This protein binds this small molecule.
Small molecule (SMILES): CC(=O)N[C@@H]1[C@@H](O)[C@H](O)[C@@H](CO)O[C@H]1O

Sequence of chain 1.N:
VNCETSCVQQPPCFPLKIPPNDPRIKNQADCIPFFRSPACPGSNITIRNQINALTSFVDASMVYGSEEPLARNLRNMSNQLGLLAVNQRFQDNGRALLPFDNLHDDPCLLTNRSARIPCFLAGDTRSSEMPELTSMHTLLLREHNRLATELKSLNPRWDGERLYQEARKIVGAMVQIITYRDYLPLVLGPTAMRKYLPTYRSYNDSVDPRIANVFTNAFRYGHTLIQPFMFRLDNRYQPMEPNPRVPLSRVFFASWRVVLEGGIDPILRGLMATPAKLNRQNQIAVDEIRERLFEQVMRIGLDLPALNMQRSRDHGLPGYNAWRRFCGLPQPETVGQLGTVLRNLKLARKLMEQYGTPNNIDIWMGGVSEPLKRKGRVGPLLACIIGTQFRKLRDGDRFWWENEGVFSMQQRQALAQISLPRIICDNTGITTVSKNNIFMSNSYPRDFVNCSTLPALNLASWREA

Binding-site contacts:
Ligand atom N2 contacts residue GLN89 of chain 1.N at 3.5 Å (h-bond).
Ligand atom C2 contacts residue GLN89 of chain 1.N at 4.1 Å.
Ligand atom C1 contacts residue ASN77 of chain 1.N at 1.4 Å.
Ligand atom C8 contacts residue ALA86 of chain 1.N at 4.0 Å (hydrophobic).
Ligand atom C3 contacts residue ASN77 of chain 1.N at 3.7 Å.
Ligand atom C6 contacts residue ASN80 of chain 1.N at 3.9 Å.
Ligand atom O5 contacts residue LEU84 of chain 1.N at 4.1 Å.
Ligand atom O3 contacts residue GLN89 of chain 1.N at 3.1 Å (h-bond).
Ligand atom C7 contacts residue ALA86 of chain 1.N at 4.2 Å (hydrophobic).
Ligand atom O7 contacts residue ASN77 of chain 1.N at 3.3 Å (h-bond).
Ligand atom C5 contacts residue ASN77 of chain 1.N at 3.6 Å.
Ligand atom C8 contacts residue VAL87 of chain 1.N at 4.5 Å (hydrophobic).
Ligand atom O5 contacts residue ASN80 of chain 1.N at 3.1 Å (h-bond).
Ligand atom O6 contacts residue LEU84 of chain 1.N at 3.8 Å.
Ligand atom O5 contacts residue ASN77 of chain 1.N at 2.3 Å (h-bond).
Ligand atom C5 contacts residue ASN80 of chain 1.N at 3.6 Å.
Ligand atom O3 contacts residue VAL87 of chain 1.N at 4.2 Å.
Ligand atom C7 contacts residue VAL87 of chain 1.N at 4.0 Å (hydrophobic).
Ligand atom O7 contacts residue GLN89 of chain 1.N at 3.3 Å (h-bond).
Ligand atom N2 contacts residue SER79 of chain 1.N at 4.4 Å.
Ligand atom C4 contacts residue ASN77 of chain 1.N at 4.1 Å.
Ligand atom N2 contacts residue ASN77 of chain 1.N at 2.8 Å (h-bond).
Ligand atom C7 contacts residue GLN89 of chain 1.N at 3.2 Å.
Ligand atom O7 contacts residue VAL87 of chain 1.N at 2.8 Å (h-bond).
Ligand atom C8 contacts residue ASN77 of chain 1.N at 4.4 Å.
Ligand atom C1 contacts residue ASN80 of chain 1.N at 3.6 Å.
Ligand atom O7 contacts residue ALA86 of chain 1.N at 3.3 Å.
Ligand atom C8 contacts residue GLN89 of chain 1.N at 3.6 Å.
Ligand atom C3 contacts residue GLN89 of chain 1.N at 4.1 Å.
Ligand atom C2 contacts residue ASN77 of chain 1.N at 2.3 Å.
Ligand atom C7 contacts residue ASN77 of chain 1.N at 3.2 Å.